Binding-site contacts:
Ligand atom C5' contacts residue HIS5 of chain 1.A at 3.6 Å.
Ligand atom C7 contacts residue ASP205 of chain 2.A at 3.6 Å.
Ligand atom C5' contacts residue MET65 of chain 2.A at 3.5 Å (hydrophobic).
Ligand atom C7 contacts residue CYS92 of chain 2.A at 3.5 Å (hydrophobic).
Ligand atom C2' contacts residue GLU182 of chain 2.A at 3.3 Å.
Ligand atom O2' contacts residue GLU180 of chain 2.A at 3.6 Å.
Ligand atom C5' contacts residue MET181 of chain 2.A at 3.7 Å (hydrophobic).
Ligand atom C4 contacts residue VAL179 of chain 2.A at 3.7 Å (hydrophobic).
Ligand atom C2' contacts residue MET181 of chain 2.A at 3.7 Å (hydrophobic).
Ligand atom C5' contacts residue PHE160 of chain 2.A at 3.6 Å (hydrophobic).
Ligand atom O2' contacts residue GLU182 of chain 2.A at 2.5 Å (salt-bridge).
Ligand atom C1' contacts residue SER91 of chain 2.A at 3.5 Å.
Ligand atom C6 contacts residue VAL179 of chain 2.A at 3.6 Å (hydrophobic).
Ligand atom O2' contacts residue PO41 of chain 2.D at 3.0 Å (h-bond).
Ligand atom C6 contacts residue GLY93 of chain 2.A at 3.7 Å.
Ligand atom C4' contacts residue PO41 of chain 2.D at 3.5 Å.
Ligand atom O4' contacts residue ARG44 of chain 1.A at 3.5 Å (salt-bridge).
Ligand atom O3' contacts residue PO41 of chain 2.D at 3.1 Å (h-bond).
Ligand atom C3' contacts residue PO41 of chain 2.D at 3.7 Å.
Ligand atom O2' contacts residue MET181 of chain 2.A at 3.7 Å.
Ligand atom N6 contacts residue ASP205 of chain 2.A at 3.4 Å (salt-bridge).
Ligand atom O5' contacts residue HIS5 of chain 1.A at 2.6 Å (h-bond).
Ligand atom C2 contacts residue VAL179 of chain 2.A at 3.7 Å (hydrophobic).
Ligand atom C3' contacts residue GLU182 of chain 2.A at 3.5 Å.
Ligand atom C5 contacts residue VAL179 of chain 2.A at 3.6 Å (hydrophobic).
Ligand atom O5' contacts residue PHE160 of chain 2.A at 3.0 Å.
Ligand atom C8 contacts residue CYS92 of chain 2.A at 3.6 Å (hydrophobic).
Ligand atom C7 contacts residue GLY93 of chain 2.A at 3.6 Å.
Ligand atom C8 contacts residue SER91 of chain 2.A at 3.1 Å.
Ligand atom C7 contacts residue SER204 of chain 2.A at 3.6 Å.
Ligand atom N6 contacts residue GLY93 of chain 2.A at 3.4 Å.
Ligand atom O2' contacts residue ARG88 of chain 2.A at 2.6 Å (salt-bridge).
Ligand atom O3' contacts residue GLU182 of chain 2.A at 2.9 Å (salt-bridge).
Ligand atom C1' contacts residue PO41 of chain 2.D at 3.5 Å.
Ligand atom N9 contacts residue SER91 of chain 2.A at 3.5 Å (h-bond).
Ligand atom O2' contacts residue SER91 of chain 2.A at 3.5 Å (h-bond).
Ligand atom C4' contacts residue ARG44 of chain 1.A at 3.7 Å.
Ligand atom N1 contacts residue VAL179 of chain 2.A at 3.6 Å.
Ligand atom O4' contacts residue PO41 of chain 2.D at 3.1 Å (h-bond).
Ligand atom C2 contacts residue PHE160 of chain 2.A at 3.6 Å (hydrophobic).

Sequence of chain 1.A:
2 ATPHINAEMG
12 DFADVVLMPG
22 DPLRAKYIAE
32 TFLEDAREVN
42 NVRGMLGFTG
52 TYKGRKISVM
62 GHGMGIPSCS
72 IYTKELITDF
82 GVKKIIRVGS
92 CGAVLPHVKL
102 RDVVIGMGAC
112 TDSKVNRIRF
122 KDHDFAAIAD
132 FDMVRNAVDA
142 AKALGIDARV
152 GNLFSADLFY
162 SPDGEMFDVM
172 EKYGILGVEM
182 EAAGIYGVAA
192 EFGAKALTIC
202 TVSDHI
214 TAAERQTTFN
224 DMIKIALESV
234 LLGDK

This protein binds this small molecule.
Small molecule (SMILES): Nc1ncnc2c1ccn2[C@@H]1O[C@H](CO)[C@@H](O)[C@H]1O

Sequence of chain 2.A:
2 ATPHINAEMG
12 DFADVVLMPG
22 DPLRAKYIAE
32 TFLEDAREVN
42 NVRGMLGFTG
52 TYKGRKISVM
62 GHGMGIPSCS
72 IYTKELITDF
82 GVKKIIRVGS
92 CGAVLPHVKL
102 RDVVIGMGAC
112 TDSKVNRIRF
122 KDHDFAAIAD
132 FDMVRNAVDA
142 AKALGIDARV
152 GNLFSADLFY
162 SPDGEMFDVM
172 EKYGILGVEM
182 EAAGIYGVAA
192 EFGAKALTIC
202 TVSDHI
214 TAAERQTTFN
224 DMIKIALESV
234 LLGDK